Binding-site contacts:
Ligand atom O3 contacts residue ARG392 of chain 1.B at 4.1 Å.
Ligand atom C4 contacts residue ARG392 of chain 1.B at 3.7 Å.
Ligand atom C8 contacts residue SER207 of chain 1.B at 3.5 Å.
Ligand atom C6 contacts residue VAL208 of chain 1.B at 3.7 Å (hydrophobic).
Ligand atom O5 contacts residue ASN205 of chain 1.B at 2.4 Å (h-bond).
Ligand atom C6 contacts residue LYS393 of chain 1.B at 4.3 Å.
Ligand atom O5 contacts residue VAL208 of chain 1.B at 3.5 Å.
Ligand atom C2 contacts residue ASN205 of chain 1.B at 2.5 Å.
Ligand atom C6 contacts residue SER207 of chain 1.B at 4.0 Å.
Ligand atom C5 contacts residue VAL208 of chain 1.B at 4.0 Å (hydrophobic).
Ligand atom C5 contacts residue ASN205 of chain 1.B at 3.7 Å.
Ligand atom C1 contacts residue VAL208 of chain 1.B at 4.2 Å (hydrophobic).
Ligand atom C6 contacts residue ARG392 of chain 1.B at 3.9 Å.
Ligand atom C3 contacts residue ASN205 of chain 1.B at 3.8 Å.
Ligand atom O5 contacts residue SER207 of chain 1.B at 4.4 Å.
Ligand atom C4 contacts residue ASN205 of chain 1.B at 4.3 Å.
Ligand atom C1 contacts residue SER207 of chain 1.B at 4.3 Å.
Ligand atom C5 contacts residue VAL208 of chain 1.B at 4.5 Å (hydrophobic).
Ligand atom N2 contacts residue ASN205 of chain 1.B at 2.8 Å (h-bond).
Ligand atom O7 contacts residue ASN205 of chain 1.B at 3.2 Å (h-bond).
Ligand atom C6 contacts residue VAL208 of chain 1.B at 4.3 Å (hydrophobic).
Ligand atom C5 contacts residue SER207 of chain 1.B at 4.2 Å.
Ligand atom C8 contacts residue ASN205 of chain 1.B at 4.3 Å.
Ligand atom C5 contacts residue ARG392 of chain 1.B at 4.5 Å.
Ligand atom O4 contacts residue ARG392 of chain 1.B at 3.6 Å.
Ligand atom C1 contacts residue ASN205 of chain 1.B at 1.5 Å.
Ligand atom C6 contacts residue ASP396 of chain 1.B at 4.2 Å.
Ligand atom O5 contacts residue VAL208 of chain 1.B at 4.4 Å.
Ligand atom C7 contacts residue ASN205 of chain 1.B at 3.2 Å.

This small molecule binds to this protein.
Small molecule (SMILES): CC(=O)N[C@H]1[C@H](O[C@H]2[C@H](O)[C@@H](NC(C)=O)CO[C@@H]2CO[C@@H]2O[C@@H](C)[C@@H](O)[C@@H](O)[C@@H]2O)O[C@H](CO)[C@@H](O[C@@H]2O[C@H](CO[C@H]3O[C@H](CO)[C@@H](O)[C@H](O)[C@@H]3O)[C@@H](O)[C@H](O[C@H]3O[C@H](CO)[C@@H](O)[C@H](O)[C@@H]3O)[C@@H]2O)[C@@H]1O

Sequence of chain 1.B:
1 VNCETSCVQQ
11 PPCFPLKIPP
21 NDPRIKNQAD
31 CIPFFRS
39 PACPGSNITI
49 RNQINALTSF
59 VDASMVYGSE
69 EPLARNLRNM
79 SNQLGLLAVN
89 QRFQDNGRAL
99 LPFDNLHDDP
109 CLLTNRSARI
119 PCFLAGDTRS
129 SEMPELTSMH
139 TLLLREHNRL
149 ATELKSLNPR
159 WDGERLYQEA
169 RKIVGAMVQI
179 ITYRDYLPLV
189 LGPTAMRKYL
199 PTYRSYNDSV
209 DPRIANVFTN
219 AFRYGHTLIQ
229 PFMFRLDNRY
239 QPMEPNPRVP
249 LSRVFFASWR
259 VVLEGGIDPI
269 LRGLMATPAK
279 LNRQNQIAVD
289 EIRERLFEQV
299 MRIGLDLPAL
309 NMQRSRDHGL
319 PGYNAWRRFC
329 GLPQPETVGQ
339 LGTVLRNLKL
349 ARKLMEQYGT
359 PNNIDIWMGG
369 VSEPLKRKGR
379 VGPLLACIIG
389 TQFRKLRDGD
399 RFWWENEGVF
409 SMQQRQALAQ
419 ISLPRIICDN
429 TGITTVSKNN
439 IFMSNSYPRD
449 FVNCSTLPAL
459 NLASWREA